Sequence of chain 1.C:
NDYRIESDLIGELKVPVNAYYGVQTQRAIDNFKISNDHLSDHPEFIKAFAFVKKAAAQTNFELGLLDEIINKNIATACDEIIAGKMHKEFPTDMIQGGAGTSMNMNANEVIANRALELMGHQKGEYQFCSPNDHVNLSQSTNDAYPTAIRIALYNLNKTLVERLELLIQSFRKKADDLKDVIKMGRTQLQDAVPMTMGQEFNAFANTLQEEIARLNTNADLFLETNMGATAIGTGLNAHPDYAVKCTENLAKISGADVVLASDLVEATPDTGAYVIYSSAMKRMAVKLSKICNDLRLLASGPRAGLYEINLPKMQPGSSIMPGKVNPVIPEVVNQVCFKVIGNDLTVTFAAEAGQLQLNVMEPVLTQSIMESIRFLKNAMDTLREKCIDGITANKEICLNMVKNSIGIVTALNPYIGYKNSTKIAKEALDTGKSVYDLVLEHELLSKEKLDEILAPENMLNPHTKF

Binding-site contacts:
Ligand atom OXT contacts residue ASN335 of chain 1.B at 2.9 Å (h-bond).
Ligand atom O8 contacts residue SER327 of chain 1.B at 3.3 Å.
Ligand atom O7 contacts residue ILE329 of chain 1.B at 3.5 Å.
Ligand atom O8 contacts residue THR110 of chain 1.A at 2.8 Å (h-bond).
Ligand atom C5 contacts residue ASN151 of chain 1.A at 3.6 Å.
Ligand atom OXT contacts residue GLN197 of chain 1.C at 3.5 Å (h-bond).
Ligand atom OXT contacts residue GLY326 of chain 1.B at 3.6 Å.
Ligand atom O7 contacts residue THR150 of chain 1.A at 2.9 Å (h-bond).
Ligand atom C6 contacts residue SER328 of chain 1.B at 3.3 Å.
Ligand atom C6 contacts residue SER149 of chain 1.A at 3.5 Å.
Ligand atom C contacts residue MET330 of chain 1.B at 3.5 Å (hydrophobic).
Ligand atom O contacts residue THR196 of chain 1.C at 2.6 Å (h-bond).
Ligand atom O contacts residue ASN151 of chain 1.A at 2.9 Å (h-bond).
Ligand atom C contacts residue LYS333 of chain 1.B at 3.6 Å.
Ligand atom C4 contacts residue SER327 of chain 1.B at 3.5 Å.
Ligand atom O contacts residue MET330 of chain 1.B at 3.4 Å.
Ligand atom C4 contacts residue THR110 of chain 1.A at 3.5 Å.
Ligand atom O contacts residue GLN197 of chain 1.C at 3.9 Å.
Ligand atom O7 contacts residue SER327 of chain 1.B at 3.3 Å (h-bond).
Ligand atom O8 contacts residue THR150 of chain 1.A at 2.6 Å (h-bond).
Ligand atom O8 contacts residue SER328 of chain 1.B at 2.9 Å (h-bond).
Ligand atom O contacts residue LEU367 of chain 1.A at 4.0 Å.
Ligand atom C6 contacts residue THR110 of chain 1.A at 3.8 Å.
Ligand atom C contacts residue GLN197 of chain 1.C at 3.6 Å.
Ligand atom C5 contacts residue MET330 of chain 1.B at 3.9 Å (hydrophobic).
Ligand atom C contacts residue THR196 of chain 1.C at 3.4 Å.
Ligand atom O7 contacts residue SER149 of chain 1.A at 2.7 Å (h-bond).
Ligand atom OXT contacts residue LYS333 of chain 1.B at 2.7 Å (salt-bridge).
Ligand atom C5 contacts residue SER327 of chain 1.B at 3.2 Å.
Ligand atom C4 contacts residue GLY326 of chain 1.B at 3.5 Å.
Ligand atom C6 contacts residue SER327 of chain 1.B at 3.1 Å.
Ligand atom C contacts residue ASN151 of chain 1.A at 3.9 Å.
Ligand atom O8 contacts residue GLY326 of chain 1.B at 3.9 Å.
Ligand atom C5 contacts residue SER149 of chain 1.A at 3.6 Å.
Ligand atom C contacts residue ASN335 of chain 1.B at 3.9 Å.
Ligand atom OXT contacts residue MET330 of chain 1.B at 3.9 Å.
Ligand atom O7 contacts residue SER328 of chain 1.B at 2.7 Å (h-bond).
Ligand atom C6 contacts residue THR150 of chain 1.A at 3.2 Å.
Ligand atom O contacts residue LYS333 of chain 1.B at 3.9 Å.
Ligand atom OXT contacts residue THR196 of chain 1.C at 3.3 Å (h-bond).

Sequence of chain 1.A:
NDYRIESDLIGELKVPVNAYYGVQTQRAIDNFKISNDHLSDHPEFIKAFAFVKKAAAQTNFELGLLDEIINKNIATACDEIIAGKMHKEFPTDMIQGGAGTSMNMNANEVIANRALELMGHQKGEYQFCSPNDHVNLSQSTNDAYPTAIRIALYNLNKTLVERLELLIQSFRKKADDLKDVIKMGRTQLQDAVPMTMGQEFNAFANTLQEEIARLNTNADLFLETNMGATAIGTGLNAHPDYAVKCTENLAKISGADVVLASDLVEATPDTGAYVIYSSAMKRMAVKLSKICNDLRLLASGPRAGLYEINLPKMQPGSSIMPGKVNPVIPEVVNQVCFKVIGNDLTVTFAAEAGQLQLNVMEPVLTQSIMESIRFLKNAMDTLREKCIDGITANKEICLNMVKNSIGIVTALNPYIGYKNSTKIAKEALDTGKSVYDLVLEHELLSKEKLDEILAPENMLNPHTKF

Sequence of chain 1.B:
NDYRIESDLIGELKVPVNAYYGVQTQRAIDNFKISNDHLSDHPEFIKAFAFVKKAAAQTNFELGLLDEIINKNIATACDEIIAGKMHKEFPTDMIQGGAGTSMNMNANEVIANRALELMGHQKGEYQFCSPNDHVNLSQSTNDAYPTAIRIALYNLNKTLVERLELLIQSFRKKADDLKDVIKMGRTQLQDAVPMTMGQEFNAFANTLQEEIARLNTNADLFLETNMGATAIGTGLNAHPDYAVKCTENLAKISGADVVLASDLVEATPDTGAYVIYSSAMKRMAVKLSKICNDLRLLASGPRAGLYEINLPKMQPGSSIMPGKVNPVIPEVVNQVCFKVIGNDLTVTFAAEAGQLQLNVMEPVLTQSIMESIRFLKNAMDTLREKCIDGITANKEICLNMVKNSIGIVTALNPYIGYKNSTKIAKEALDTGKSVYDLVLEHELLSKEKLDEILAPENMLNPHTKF

The small molecule below binds the protein below.
Small molecule (SMILES): O=C(O)/C=C/C(=O)O